Binding-site contacts:
Ligand atom C7 contacts residue PHE143 of chain 1.A at 4.3 Å (hydrophobic).
Ligand atom C2 contacts residue ARG5 of chain 1.A at 4.1 Å.
Ligand atom O7 contacts residue ARG5 of chain 1.A at 4.0 Å.
Ligand atom N2 contacts residue ARG5 of chain 1.A at 3.1 Å (salt-bridge).
Ligand atom C7 contacts residue ARG5 of chain 1.A at 3.4 Å.
Ligand atom C8 contacts residue VAL144 of chain 1.A at 4.4 Å (hydrophobic).
Ligand atom N2 contacts residue ASN145 of chain 1.A at 2.9 Å (h-bond).
Ligand atom C1 contacts residue ARG122 of chain 1.A at 3.6 Å.
Ligand atom C1 contacts residue ASN145 of chain 1.A at 1.4 Å.
Ligand atom O7 contacts residue ASN145 of chain 1.A at 2.7 Å (h-bond).
Ligand atom N2 contacts residue PHE143 of chain 1.A at 4.2 Å.
Ligand atom O3 contacts residue ARG5 of chain 1.A at 3.1 Å (salt-bridge).
Ligand atom C5 contacts residue ARG122 of chain 1.A at 3.3 Å.
Ligand atom C8 contacts residue ASN145 of chain 1.A at 4.2 Å.
Ligand atom C5 contacts residue ASN145 of chain 1.A at 3.5 Å.
Ligand atom C6 contacts residue ARG122 of chain 1.A at 3.0 Å.
Ligand atom C7 contacts residue ASN145 of chain 1.A at 3.1 Å.
Ligand atom O5 contacts residue ASN145 of chain 1.A at 2.1 Å (h-bond).
Ligand atom C3 contacts residue ASN145 of chain 1.A at 3.6 Å.
Ligand atom O5 contacts residue ARG122 of chain 1.A at 2.6 Å (salt-bridge).
Ligand atom C3 contacts residue ARG5 of chain 1.A at 3.9 Å.
Ligand atom C8 contacts residue PHE143 of chain 1.A at 3.2 Å (hydrophobic).
Ligand atom C4 contacts residue ASN145 of chain 1.A at 4.0 Å.
Ligand atom O6 contacts residue ARG122 of chain 1.A at 3.5 Å (salt-bridge).
Ligand atom C8 contacts residue ARG5 of chain 1.A at 3.6 Å.
Ligand atom C2 contacts residue ASN145 of chain 1.A at 2.2 Å.

Sequence of chain 1.A:
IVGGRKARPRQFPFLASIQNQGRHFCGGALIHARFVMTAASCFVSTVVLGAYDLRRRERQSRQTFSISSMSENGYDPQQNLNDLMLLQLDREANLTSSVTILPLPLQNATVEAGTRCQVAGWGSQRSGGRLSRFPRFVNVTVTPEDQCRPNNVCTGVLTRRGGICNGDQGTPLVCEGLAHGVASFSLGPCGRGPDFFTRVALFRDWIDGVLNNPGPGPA

This protein binds this small molecule.
Small molecule (SMILES): CC(=O)N[C@H]1[C@H](O[C@H]2[C@H](O)[C@@H](NC(C)=O)CO[C@@H]2CO)O[C@H](CO)[C@@H](O)[C@@H]1O